Binding-site contacts:
Ligand atom O5 contacts residue ASN98 of chain 1.C at 2.3 Å (h-bond).
Ligand atom C8 contacts residue VAL145 of chain 1.C at 3.7 Å (hydrophobic).
Ligand atom C5 contacts residue ASN98 of chain 1.C at 3.6 Å.
Ligand atom C4 contacts residue ASN119 of chain 1.C at 4.4 Å.
Ligand atom C1 contacts residue GLN97 of chain 1.C at 4.4 Å.
Ligand atom C3 contacts residue ASN98 of chain 1.C at 3.8 Å.
Ligand atom N2 contacts residue ASN98 of chain 1.C at 2.9 Å (h-bond).
Ligand atom C6 contacts residue ASN119 of chain 1.C at 4.5 Å.
Ligand atom O5 contacts residue VAL118 of chain 1.C at 4.5 Å.
Ligand atom O4 contacts residue ASN119 of chain 1.C at 4.0 Å.
Ligand atom C6 contacts residue LYS115 of chain 1.C at 3.9 Å.
Ligand atom C5 contacts residue ASN119 of chain 1.C at 3.8 Å.
Ligand atom O3 contacts residue TYR63 of chain 1.C at 3.9 Å.
Ligand atom C7 contacts residue VAL145 of chain 1.C at 4.4 Å (hydrophobic).
Ligand atom C8 contacts residue GLN97 of chain 1.C at 3.6 Å.
Ligand atom C1 contacts residue ASN98 of chain 1.C at 1.4 Å.
Ligand atom C7 contacts residue GLN97 of chain 1.C at 3.9 Å.
Ligand atom O7 contacts residue ASN98 of chain 1.C at 3.8 Å.
Ligand atom C2 contacts residue GLN97 of chain 1.C at 4.2 Å.
Ligand atom N2 contacts residue GLN97 of chain 1.C at 3.2 Å (h-bond).
Ligand atom O6 contacts residue LYS115 of chain 1.C at 3.2 Å (salt-bridge).
Ligand atom C5 contacts residue VAL118 of chain 1.C at 4.1 Å (hydrophobic).
Ligand atom O7 contacts residue TYR63 of chain 1.C at 4.5 Å.
Ligand atom C2 contacts residue ASN98 of chain 1.C at 2.5 Å.
Ligand atom C3 contacts residue GLN97 of chain 1.C at 4.4 Å.
Ligand atom O7 contacts residue PRO183 of chain 1.D at 4.0 Å.
Ligand atom C6 contacts residue VAL118 of chain 1.C at 3.8 Å (hydrophobic).
Ligand atom C7 contacts residue ASN98 of chain 1.C at 3.6 Å.
Ligand atom C4 contacts residue ASN98 of chain 1.C at 4.2 Å.

This small molecule binds to this protein.
Small molecule (SMILES): CC(=O)N[C@H]1[C@H](O[C@H]2[C@H](O)[C@@H](NC(C)=O)CO[C@@H]2CO)O[C@H](CO[C@H]2O[C@H](CO)[C@@H](O)[C@H](O)[C@@H]2O)[C@@H](O[C@H]2O[C@H](CO)[C@@H](O)[C@H](O)[C@@H]2O)[C@@H]1O[C@@H]1O[C@H](CS(=O)(=O)O)[C@@H](O[C@@H]2O[C@H](CO)[C@@H](O)[C@H](O)[C@H]2O)[C@H](O)[C@H]1O

Sequence of chain 1.D:
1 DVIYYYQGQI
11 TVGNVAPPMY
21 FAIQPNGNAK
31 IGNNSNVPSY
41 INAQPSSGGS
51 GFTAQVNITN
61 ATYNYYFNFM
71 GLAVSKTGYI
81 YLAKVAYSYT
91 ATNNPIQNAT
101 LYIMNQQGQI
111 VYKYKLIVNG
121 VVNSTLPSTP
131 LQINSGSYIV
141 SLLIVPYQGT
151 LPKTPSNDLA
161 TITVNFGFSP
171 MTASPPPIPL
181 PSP

Sequence of chain 1.C:
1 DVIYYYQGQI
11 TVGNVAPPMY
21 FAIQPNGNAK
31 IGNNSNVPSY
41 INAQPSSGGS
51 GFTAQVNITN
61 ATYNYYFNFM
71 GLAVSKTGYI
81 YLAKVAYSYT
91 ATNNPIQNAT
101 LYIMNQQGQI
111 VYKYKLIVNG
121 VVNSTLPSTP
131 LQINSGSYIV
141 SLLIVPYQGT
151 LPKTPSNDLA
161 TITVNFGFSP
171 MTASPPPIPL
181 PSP